Sequence of chain 1.D:
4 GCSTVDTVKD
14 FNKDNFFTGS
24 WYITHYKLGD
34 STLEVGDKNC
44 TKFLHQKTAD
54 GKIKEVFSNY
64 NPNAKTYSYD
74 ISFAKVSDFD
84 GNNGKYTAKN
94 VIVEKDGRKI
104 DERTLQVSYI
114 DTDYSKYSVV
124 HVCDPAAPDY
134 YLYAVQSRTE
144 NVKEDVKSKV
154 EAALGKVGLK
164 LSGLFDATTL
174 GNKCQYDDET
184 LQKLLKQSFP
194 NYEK

A protein and the small-molecule ligand that binds it are described below.
Small molecule (SMILES): NCCc1c[nH]c2ccccc12

Binding-site contacts:
Ligand atom CZ3 contacts residue TYR89 of chain 1.D at 4.4 Å (hydrophobic).
Ligand atom CB contacts residue LEU135 of chain 1.D at 4.3 Å (hydrophobic).
Ligand atom CZ2 contacts residue TYR112 of chain 1.D at 3.9 Å (hydrophobic).
Ligand atom CD2 contacts residue VAL125 of chain 1.D at 3.8 Å (hydrophobic).
Ligand atom CG contacts residue VAL125 of chain 1.D at 4.2 Å (hydrophobic).
Ligand atom CE2 contacts residue GLN139 of chain 1.D at 3.8 Å.
Ligand atom NE1 contacts residue VAL125 of chain 1.D at 4.2 Å.
Ligand atom NE1 contacts residue PHE60 of chain 1.D at 3.6 Å.
Ligand atom CD1 contacts residue PHE60 of chain 1.D at 3.8 Å (hydrophobic).
Ligand atom N1 contacts residue PHE60 of chain 1.D at 3.3 Å.
Ligand atom CZ3 contacts residue GLU58 of chain 1.D at 4.3 Å.
Ligand atom CD1 contacts residue ILE26 of chain 1.D at 3.9 Å (hydrophobic).
Ligand atom CZ3 contacts residue VAL110 of chain 1.D at 3.5 Å (hydrophobic).
Ligand atom CD1 contacts residue GLN139 of chain 1.D at 4.0 Å.
Ligand atom NE1 contacts residue ILE26 of chain 1.D at 4.1 Å.
Ligand atom CZ3 contacts residue PHE60 of chain 1.D at 4.0 Å (hydrophobic).
Ligand atom CA contacts residue ARG106 of chain 1.D at 4.0 Å.
Ligand atom CH2 contacts residue GLU58 of chain 1.D at 3.9 Å.
Ligand atom N1 contacts residue ASP73 of chain 1.D at 2.8 Å (salt-bridge).
Ligand atom CE3 contacts residue LEU108 of chain 1.D at 3.8 Å (hydrophobic).
Ligand atom CH2 contacts residue VAL110 of chain 1.D at 3.8 Å (hydrophobic).
Ligand atom CZ2 contacts residue VAL125 of chain 1.D at 4.2 Å (hydrophobic).
Ligand atom CH2 contacts residue TYR89 of chain 1.D at 3.8 Å (hydrophobic).
Ligand atom CG contacts residue PHE60 of chain 1.D at 3.9 Å (hydrophobic).
Ligand atom CE3 contacts residue SER75 of chain 1.D at 4.1 Å.
Ligand atom CE3 contacts residue VAL125 of chain 1.D at 4.0 Å (hydrophobic).
Ligand atom CG contacts residue LEU135 of chain 1.D at 4.2 Å (hydrophobic).
Ligand atom CH2 contacts residue PHE60 of chain 1.D at 4.0 Å (hydrophobic).
Ligand atom NE1 contacts residue GLN139 of chain 1.D at 2.9 Å (h-bond).
Ligand atom CD1 contacts residue LEU135 of chain 1.D at 3.7 Å (hydrophobic).
Ligand atom CA contacts residue LEU108 of chain 1.D at 4.2 Å (hydrophobic).
Ligand atom CZ2 contacts residue GLN139 of chain 1.D at 4.0 Å.
Ligand atom CE2 contacts residue PHE60 of chain 1.D at 3.6 Å (hydrophobic).
Ligand atom CD2 contacts residue PHE60 of chain 1.D at 3.6 Å (hydrophobic).
Ligand atom CZ3 contacts residue SER75 of chain 1.D at 4.0 Å.
Ligand atom CA contacts residue ASP73 of chain 1.D at 3.5 Å.
Ligand atom CE2 contacts residue VAL125 of chain 1.D at 3.9 Å (hydrophobic).
Ligand atom CZ2 contacts residue PHE60 of chain 1.D at 3.8 Å (hydrophobic).
Ligand atom CH2 contacts residue TYR112 of chain 1.D at 4.3 Å (hydrophobic).
Ligand atom CE3 contacts residue PHE60 of chain 1.D at 3.8 Å (hydrophobic).